The small molecule below binds the protein below.
Small molecule (SMILES): CC(=O)N[C@H]1[C@H](O[C@H]2[C@H](O)[C@@H](NC(C)=O)CO[C@@H]2CO)O[C@H](CO)[C@@H](O[C@@H]2O[C@H](CO)[C@@H](O)[C@H](O)[C@@H]2O)[C@@H]1O

Sequence of chain 1.A:
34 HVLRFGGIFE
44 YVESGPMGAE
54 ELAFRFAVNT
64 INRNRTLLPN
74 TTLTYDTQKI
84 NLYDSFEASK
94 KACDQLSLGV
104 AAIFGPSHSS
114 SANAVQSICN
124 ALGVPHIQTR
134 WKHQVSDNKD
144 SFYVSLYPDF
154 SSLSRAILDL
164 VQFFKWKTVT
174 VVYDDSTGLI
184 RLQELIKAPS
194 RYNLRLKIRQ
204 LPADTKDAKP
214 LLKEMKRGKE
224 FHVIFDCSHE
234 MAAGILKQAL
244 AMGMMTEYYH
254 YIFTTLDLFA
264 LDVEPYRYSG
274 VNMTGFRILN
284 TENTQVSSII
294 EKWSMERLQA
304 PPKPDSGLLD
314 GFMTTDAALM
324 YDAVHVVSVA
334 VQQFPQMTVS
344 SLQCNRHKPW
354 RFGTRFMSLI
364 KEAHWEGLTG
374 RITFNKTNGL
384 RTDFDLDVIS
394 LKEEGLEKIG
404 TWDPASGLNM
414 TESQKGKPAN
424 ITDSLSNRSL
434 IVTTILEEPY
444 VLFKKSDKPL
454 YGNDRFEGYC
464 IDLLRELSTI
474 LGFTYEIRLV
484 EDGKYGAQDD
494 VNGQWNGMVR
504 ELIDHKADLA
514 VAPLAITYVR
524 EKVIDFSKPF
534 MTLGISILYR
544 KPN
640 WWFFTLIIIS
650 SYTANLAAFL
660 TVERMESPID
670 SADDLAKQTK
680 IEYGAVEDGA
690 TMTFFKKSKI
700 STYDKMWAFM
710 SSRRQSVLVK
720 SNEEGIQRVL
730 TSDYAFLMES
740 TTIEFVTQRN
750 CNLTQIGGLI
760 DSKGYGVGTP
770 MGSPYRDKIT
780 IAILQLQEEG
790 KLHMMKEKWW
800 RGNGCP

Binding-site contacts:
Ligand atom C2 contacts residue ASN412 of chain 1.A at 2.5 Å.
Ligand atom C6 contacts residue ASN412 of chain 1.A at 3.8 Å.
Ligand atom C1 contacts residue ASN412 of chain 1.A at 1.4 Å.
Ligand atom C4 contacts residue ASN412 of chain 1.A at 3.9 Å.
Ligand atom O7 contacts residue ASN412 of chain 1.A at 4.3 Å.
Ligand atom O5 contacts residue ASN412 of chain 1.A at 2.5 Å (h-bond).
Ligand atom C7 contacts residue ASN412 of chain 1.A at 4.1 Å.
Ligand atom N2 contacts residue ASN412 of chain 1.A at 3.3 Å (h-bond).
Ligand atom C3 contacts residue ASN412 of chain 1.A at 3.7 Å.
Ligand atom C5 contacts residue ASN412 of chain 1.A at 3.5 Å.